Binding-site contacts:
Ligand atom O6 contacts residue THR11 of chain 1.A at 2.7 Å (h-bond).
Ligand atom C4 contacts residue PHE210 of chain 1.A at 4.3 Å (hydrophobic).
Ligand atom C4 contacts residue LEU157 of chain 1.A at 4.1 Å (hydrophobic).
Ligand atom C2 contacts residue TRP128 of chain 1.A at 3.3 Å (hydrophobic).
Ligand atom C1 contacts residue THR11 of chain 1.A at 4.0 Å.
Ligand atom C4 contacts residue ILE209 of chain 1.A at 4.2 Å (hydrophobic).
Ligand atom C3 contacts residue ILE12 of chain 1.A at 4.0 Å (hydrophobic).
Ligand atom N5 contacts residue HIS235 of chain 1.A at 3.0 Å (h-bond).
Ligand atom C3 contacts residue LEU148 of chain 1.A at 3.5 Å (hydrophobic).
Ligand atom C1 contacts residue SER80 of chain 1.A at 3.5 Å.
Ligand atom N5 contacts residue ILE209 of chain 1.A at 3.8 Å.
Ligand atom C4 contacts residue HIS235 of chain 1.A at 3.9 Å.
Ligand atom C4 contacts residue SER80 of chain 1.A at 3.1 Å.
Ligand atom C3 contacts residue LEU157 of chain 1.A at 4.2 Å (hydrophobic).
Ligand atom N5 contacts residue PHE210 of chain 1.A at 4.1 Å.
Ligand atom N5 contacts residue LEU157 of chain 1.A at 3.9 Å.
Ligand atom O6 contacts residue SER80 of chain 1.A at 2.8 Å (h-bond).
Ligand atom O6 contacts residue CYS81 of chain 1.A at 3.7 Å.
Ligand atom O6 contacts residue ILE12 of chain 1.A at 4.2 Å.
Ligand atom C3 contacts residue THR11 of chain 1.A at 3.9 Å.
Ligand atom C3 contacts residue HIS14 of chain 1.A at 4.4 Å.
Ligand atom C2 contacts residue ILE209 of chain 1.A at 4.5 Å (hydrophobic).
Ligand atom C2 contacts residue SER80 of chain 1.A at 4.3 Å.
Ligand atom N5 contacts residue SER80 of chain 1.A at 3.2 Å (h-bond).

A protein and the small-molecule ligand that binds it are described below.
Small molecule (SMILES): CC(C)(O)C#N

Sequence of chain 1.A:
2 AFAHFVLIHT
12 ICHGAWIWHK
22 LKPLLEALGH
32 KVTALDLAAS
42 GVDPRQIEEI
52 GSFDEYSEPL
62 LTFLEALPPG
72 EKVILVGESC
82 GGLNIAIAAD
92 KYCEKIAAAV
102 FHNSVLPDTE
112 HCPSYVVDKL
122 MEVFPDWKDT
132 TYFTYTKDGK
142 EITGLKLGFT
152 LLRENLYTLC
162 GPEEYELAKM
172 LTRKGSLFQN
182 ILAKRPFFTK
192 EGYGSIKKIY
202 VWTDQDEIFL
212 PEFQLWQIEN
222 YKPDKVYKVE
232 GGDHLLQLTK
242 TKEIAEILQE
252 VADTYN